This protein binds this small molecule.
Small molecule (SMILES): O=C(O)[C@@H]1O[C@@H](O[C@H]2[C@H](O)[C@@H](NS(=O)(=O)O)[C@@H](O)O[C@@H]2COS(=O)(=O)O)[C@H](OS(=O)(=O)O)[C@@H](O)[C@@H]1O[C@H]1O[C@H](COS(=O)(=O)O)[C@@H](O)[C@H](O)[C@H]1NS(=O)(=O)O

Sequence of chain 5.B:
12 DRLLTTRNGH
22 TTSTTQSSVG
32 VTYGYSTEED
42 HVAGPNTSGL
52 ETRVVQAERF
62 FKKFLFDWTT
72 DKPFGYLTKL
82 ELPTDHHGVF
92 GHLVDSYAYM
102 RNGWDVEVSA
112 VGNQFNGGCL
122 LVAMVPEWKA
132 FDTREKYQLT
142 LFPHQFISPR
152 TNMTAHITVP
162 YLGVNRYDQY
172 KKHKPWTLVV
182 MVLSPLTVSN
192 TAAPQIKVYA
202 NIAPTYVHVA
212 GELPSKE

Sequence of chain 5.A:
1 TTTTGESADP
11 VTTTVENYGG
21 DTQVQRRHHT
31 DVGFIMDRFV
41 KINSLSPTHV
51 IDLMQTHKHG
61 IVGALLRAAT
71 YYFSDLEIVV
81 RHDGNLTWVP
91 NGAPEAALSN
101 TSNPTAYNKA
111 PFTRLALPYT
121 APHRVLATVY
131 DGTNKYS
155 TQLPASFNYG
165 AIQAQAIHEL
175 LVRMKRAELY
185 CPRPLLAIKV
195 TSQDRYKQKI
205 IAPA

Sequence of chain 4.C:
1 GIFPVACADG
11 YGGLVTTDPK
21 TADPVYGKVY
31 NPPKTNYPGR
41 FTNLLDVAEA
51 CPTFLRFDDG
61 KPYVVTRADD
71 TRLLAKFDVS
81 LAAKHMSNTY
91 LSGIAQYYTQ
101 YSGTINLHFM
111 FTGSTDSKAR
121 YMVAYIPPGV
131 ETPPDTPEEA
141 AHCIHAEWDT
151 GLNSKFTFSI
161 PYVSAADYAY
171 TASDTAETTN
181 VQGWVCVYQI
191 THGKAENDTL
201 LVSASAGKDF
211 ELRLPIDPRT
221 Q

Binding-site contacts:
Ligand atom O4 contacts residue THR195 of chain 5.A at 3.7 Å.
Ligand atom S1 contacts residue ASP59 of chain 4.C at 3.7 Å.
Ligand atom O2S contacts residue ARG56 of chain 4.C at 4.1 Å.
Ligand atom O5S contacts residue ASN88 of chain 4.C at 3.0 Å (h-bond).
Ligand atom C6 contacts residue THR134 of chain 5.B at 3.5 Å.
Ligand atom C3 contacts residue ARG56 of chain 4.C at 3.9 Å.
Ligand atom O3S contacts residue LYS193 of chain 5.A at 3.1 Å (salt-bridge).
Ligand atom O3 contacts residue ARG56 of chain 4.C at 3.9 Å.
Ligand atom S2 contacts residue ARG56 of chain 4.C at 3.4 Å (salt-bridge).
Ligand atom C4 contacts residue LYS193 of chain 5.A at 3.4 Å.
Ligand atom O5 contacts residue LYS193 of chain 5.A at 3.6 Å.
Ligand atom O6S contacts residue ASN88 of chain 4.C at 3.9 Å.
Ligand atom O3S contacts residue THR134 of chain 5.B at 3.3 Å (h-bond).
Ligand atom O6S contacts residue ARG135 of chain 5.B at 3.7 Å.
Ligand atom O3 contacts residue LYS193 of chain 5.A at 2.8 Å (salt-bridge).
Ligand atom S1 contacts residue ASP58 of chain 4.C at 3.7 Å.
Ligand atom O6B contacts residue LYS193 of chain 5.A at 4.1 Å.
Ligand atom C3 contacts residue LYS193 of chain 5.A at 3.6 Å.
Ligand atom O1S contacts residue ASP58 of chain 4.C at 4.1 Å.
Ligand atom O6 contacts residue LYS193 of chain 5.A at 3.5 Å.
Ligand atom S2 contacts residue ARG135 of chain 5.B at 4.0 Å.
Ligand atom C1 contacts residue ASP133 of chain 5.B at 4.0 Å.
Ligand atom O6 contacts residue ARG135 of chain 5.B at 3.6 Å.
Ligand atom N2 contacts residue ARG56 of chain 4.C at 3.9 Å.
Ligand atom O2S contacts residue ASP59 of chain 4.C at 3.2 Å.
Ligand atom C5 contacts residue ARG135 of chain 5.B at 4.1 Å.
Ligand atom O2S contacts residue ASP58 of chain 4.C at 2.3 Å (salt-bridge).
Ligand atom O1S contacts residue ASP59 of chain 4.C at 3.0 Å.
Ligand atom O5 contacts residue ARG135 of chain 5.B at 3.2 Å.
Ligand atom C6 contacts residue ARG135 of chain 5.B at 3.8 Å.
Ligand atom O6S contacts residue ARG56 of chain 4.C at 3.7 Å.
Ligand atom C5 contacts residue THR134 of chain 5.B at 3.9 Å.
Ligand atom S2 contacts residue ASN88 of chain 4.C at 4.0 Å.
Ligand atom C2 contacts residue LYS193 of chain 5.A at 3.6 Å.
Ligand atom O1 contacts residue ASP133 of chain 5.B at 4.1 Å.
Ligand atom O5S contacts residue ARG56 of chain 4.C at 3.6 Å (salt-bridge).
Ligand atom O3 contacts residue ASP59 of chain 4.C at 4.0 Å.
Ligand atom O4S contacts residue ARG56 of chain 4.C at 2.5 Å (salt-bridge).
Ligand atom O5S contacts residue ARG135 of chain 5.B at 3.6 Å.
Ligand atom O6S contacts residue LYS193 of chain 5.A at 3.4 Å.